A small-molecule ligand and the protein it binds are described below.
Small molecule (SMILES): Nc1ncnc2c1ncn2[C@H]1C[C@H](O)[C@@H](COP(=O)(O)O)O1

Sequence of chain 5.A:
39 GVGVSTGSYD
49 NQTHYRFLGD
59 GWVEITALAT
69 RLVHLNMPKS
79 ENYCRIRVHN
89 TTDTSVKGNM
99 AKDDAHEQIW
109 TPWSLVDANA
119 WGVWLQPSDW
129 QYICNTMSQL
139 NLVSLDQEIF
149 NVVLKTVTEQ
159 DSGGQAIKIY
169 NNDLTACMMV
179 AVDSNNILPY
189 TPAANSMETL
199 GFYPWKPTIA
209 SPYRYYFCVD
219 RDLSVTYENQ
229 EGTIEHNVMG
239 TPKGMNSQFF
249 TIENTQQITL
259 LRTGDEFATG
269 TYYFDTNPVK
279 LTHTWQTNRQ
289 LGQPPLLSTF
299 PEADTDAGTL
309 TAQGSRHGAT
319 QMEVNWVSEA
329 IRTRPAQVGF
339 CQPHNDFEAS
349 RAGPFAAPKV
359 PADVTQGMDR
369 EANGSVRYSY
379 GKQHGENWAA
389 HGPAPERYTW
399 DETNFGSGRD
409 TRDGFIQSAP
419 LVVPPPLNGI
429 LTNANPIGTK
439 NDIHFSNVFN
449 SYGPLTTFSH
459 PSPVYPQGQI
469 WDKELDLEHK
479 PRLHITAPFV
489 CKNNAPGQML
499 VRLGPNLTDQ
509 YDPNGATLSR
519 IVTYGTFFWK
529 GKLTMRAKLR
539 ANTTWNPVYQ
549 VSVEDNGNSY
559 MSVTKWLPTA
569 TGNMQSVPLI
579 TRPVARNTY

Binding-site contacts:
Ligand atom P contacts residue ASN491 of chain 5.A at 3.0 Å.
Ligand atom OP2 contacts residue ASN491 of chain 5.A at 1.7 Å (h-bond).
Ligand atom OP1 contacts residue TYR271 of chain 5.A at 3.1 Å (h-bond).
Ligand atom OP2 contacts residue ASP273 of chain 5.A at 2.4 Å.
Ligand atom P contacts residue ASP273 of chain 5.A at 2.8 Å.
Ligand atom C5' contacts residue ASP273 of chain 5.A at 3.8 Å.
Ligand atom O5' contacts residue ASN491 of chain 5.A at 3.5 Å (h-bond).
Ligand atom O5' contacts residue ASP273 of chain 5.A at 4.1 Å.
Ligand atom OP1 contacts residue PHE272 of chain 5.A at 3.4 Å.
Ligand atom C5' contacts residue ASN491 of chain 5.A at 4.0 Å.
Ligand atom P contacts residue PHE272 of chain 5.A at 4.3 Å.
Ligand atom OP1 contacts residue ASN491 of chain 5.A at 3.6 Å.
Ligand atom P contacts residue TYR271 of chain 5.A at 4.5 Å.
Ligand atom OP1 contacts residue ASP273 of chain 5.A at 3.3 Å.